Binding-site contacts:
Ligand atom O6 contacts residue LYS192 of chain 1.A at 2.6 Å (salt-bridge).
Ligand atom C3 contacts residue ASN149 of chain 1.A at 3.8 Å.
Ligand atom O5 contacts residue ASN149 of chain 1.A at 2.3 Å (h-bond).
Ligand atom C7 contacts residue LYS196 of chain 1.A at 4.1 Å.
Ligand atom C8 contacts residue LYS213 of chain 1.A at 3.8 Å.
Ligand atom C5 contacts residue LYS192 of chain 1.A at 4.4 Å.
Ligand atom O7 contacts residue ILE194 of chain 1.A at 3.7 Å.
Ligand atom O7 contacts residue LYS196 of chain 1.A at 3.4 Å.
Ligand atom C4 contacts residue ILE194 of chain 1.A at 4.3 Å (hydrophobic).
Ligand atom C8 contacts residue LYS192 of chain 1.A at 4.4 Å.
Ligand atom O7 contacts residue LYS192 of chain 1.A at 4.4 Å.
Ligand atom O7 contacts residue ASN149 of chain 1.A at 2.7 Å (h-bond).
Ligand atom O4 contacts residue ILE194 of chain 1.A at 3.2 Å.
Ligand atom C6 contacts residue LYS192 of chain 1.A at 3.1 Å.
Ligand atom C8 contacts residue ASN149 of chain 1.A at 4.1 Å.
Ligand atom C7 contacts residue ASN149 of chain 1.A at 3.2 Å.
Ligand atom C8 contacts residue ASP190 of chain 1.A at 4.0 Å.
Ligand atom C8 contacts residue LYS196 of chain 1.A at 4.2 Å.
Ligand atom C1 contacts residue ASN149 of chain 1.A at 1.4 Å.
Ligand atom O7 contacts residue PHE212 of chain 1.A at 4.5 Å.
Ligand atom C8 contacts residue SER211 of chain 1.A at 4.3 Å.
Ligand atom O5 contacts residue LYS192 of chain 1.A at 4.5 Å.
Ligand atom C3 contacts residue ILE194 of chain 1.A at 4.4 Å (hydrophobic).
Ligand atom C4 contacts residue ASN149 of chain 1.A at 4.2 Å.
Ligand atom C7 contacts residue SER211 of chain 1.A at 4.0 Å.
Ligand atom O5 contacts residue ILE194 of chain 1.A at 4.1 Å.
Ligand atom N2 contacts residue ASN149 of chain 1.A at 2.9 Å (h-bond).
Ligand atom C2 contacts residue ASN149 of chain 1.A at 2.5 Å.
Ligand atom C1 contacts residue ILE194 of chain 1.A at 4.0 Å (hydrophobic).
Ligand atom C2 contacts residue ILE194 of chain 1.A at 4.1 Å (hydrophobic).
Ligand atom O3 contacts residue LYS192 of chain 1.A at 3.8 Å.
Ligand atom O7 contacts residue SER211 of chain 1.A at 2.8 Å.
Ligand atom C5 contacts residue ASN149 of chain 1.A at 3.6 Å.

This small molecule binds to this protein.
Small molecule (SMILES): CC(=O)N[C@H]1[C@H](O[C@H]2[C@H](O)[C@@H](NC(C)=O)CO[C@@H]2CO)O[C@H](CO)[C@@H](O[C@@H]2O[C@H](CO)[C@@H](O)[C@H](O)[C@@H]2O)[C@@H]1O

Sequence of chain 1.A:
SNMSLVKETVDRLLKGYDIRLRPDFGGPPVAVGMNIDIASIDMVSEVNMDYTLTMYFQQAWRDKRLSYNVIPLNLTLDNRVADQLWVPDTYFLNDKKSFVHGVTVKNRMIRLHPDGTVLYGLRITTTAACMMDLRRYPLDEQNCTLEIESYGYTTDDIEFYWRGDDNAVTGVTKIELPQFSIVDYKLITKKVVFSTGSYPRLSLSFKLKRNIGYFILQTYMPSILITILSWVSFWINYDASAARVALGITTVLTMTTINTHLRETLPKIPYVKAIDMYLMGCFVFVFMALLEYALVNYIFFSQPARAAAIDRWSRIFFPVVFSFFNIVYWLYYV